Sequence of chain 1.B:
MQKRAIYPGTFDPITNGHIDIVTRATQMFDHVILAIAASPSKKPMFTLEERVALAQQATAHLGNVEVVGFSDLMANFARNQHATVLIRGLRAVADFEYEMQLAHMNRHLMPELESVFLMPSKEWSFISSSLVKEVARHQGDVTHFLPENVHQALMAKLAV

A protein and the small-molecule ligand that binds it are described below.
Small molecule (SMILES): Oc1cccc2nc(CCc3cccc(Cl)c3)[nH]c12

Sequence of chain 2.B:
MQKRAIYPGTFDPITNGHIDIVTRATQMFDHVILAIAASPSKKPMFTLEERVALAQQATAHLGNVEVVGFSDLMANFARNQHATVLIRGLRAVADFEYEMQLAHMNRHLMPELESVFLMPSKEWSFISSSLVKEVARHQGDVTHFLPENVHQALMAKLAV

Binding-site contacts:
Ligand atom C2 contacts residue LEU102 of chain 2.B at 3.6 Å (hydrophobic).
Ligand atom C1 contacts residue MET105 of chain 2.B at 4.0 Å (hydrophobic).
Ligand atom C3 contacts residue LEU131 of chain 1.B at 3.8 Å (hydrophobic).
Ligand atom C2 contacts residue MET105 of chain 2.B at 3.6 Å (hydrophobic).
Ligand atom C4 contacts residue GLU134 of chain 1.B at 3.6 Å.
Ligand atom CL contacts residue PRO8 of chain 2.B at 3.7 Å.
Ligand atom C14 contacts residue MET74 of chain 2.B at 3.6 Å (hydrophobic).
Ligand atom C13 contacts residue ALA37 of chain 2.B at 3.9 Å (hydrophobic).
Ligand atom C5 contacts residue LEU73 of chain 2.B at 3.7 Å (hydrophobic).
Ligand atom C11 contacts residue ALA37 of chain 2.B at 3.9 Å (hydrophobic).
Ligand atom C contacts residue MET74 of chain 2.B at 3.6 Å (hydrophobic).
Ligand atom C2 contacts residue LEU131 of chain 1.B at 4.0 Å (hydrophobic).
Ligand atom O contacts residue LEU73 of chain 2.B at 3.6 Å.
Ligand atom O contacts residue LEU109 of chain 2.B at 4.0 Å.
Ligand atom C contacts residue ASN106 of chain 2.B at 3.2 Å.
Ligand atom C7 contacts residue ASP72 of chain 2.B at 3.6 Å.
Ligand atom C4 contacts residue MET74 of chain 2.B at 4.0 Å (hydrophobic).
Ligand atom N1 contacts residue LEU73 of chain 2.B at 3.4 Å.
Ligand atom O contacts residue MET74 of chain 2.B at 3.1 Å.
Ligand atom C6 contacts residue HIS138 of chain 1.B at 3.7 Å.
Ligand atom C1 contacts residue ASN106 of chain 2.B at 3.1 Å.
Ligand atom C3 contacts residue LEU102 of chain 2.B at 3.6 Å (hydrophobic).
Ligand atom N contacts residue GLU134 of chain 1.B at 2.8 Å (salt-bridge).
Ligand atom N1 contacts residue MET74 of chain 2.B at 3.0 Å (h-bond).
Ligand atom O contacts residue ALA75 of chain 2.B at 3.0 Å (h-bond).
Ligand atom C3 contacts residue GLU134 of chain 1.B at 3.9 Å.
Ligand atom C5 contacts residue MET74 of chain 2.B at 4.0 Å (hydrophobic).
Ligand atom O contacts residue ASN106 of chain 2.B at 2.7 Å (h-bond).
Ligand atom C2 contacts residue VAL135 of chain 1.B at 3.5 Å (hydrophobic).
Ligand atom C3 contacts residue VAL135 of chain 1.B at 3.8 Å (hydrophobic).
Ligand atom C contacts residue LEU73 of chain 2.B at 3.6 Å (hydrophobic).
Ligand atom C14 contacts residue LEU73 of chain 2.B at 3.6 Å (hydrophobic).
Ligand atom C5 contacts residue GLU134 of chain 1.B at 3.9 Å.
Ligand atom C1 contacts residue LEU109 of chain 2.B at 3.6 Å (hydrophobic).
Ligand atom C11 contacts residue THR10 of chain 2.B at 4.0 Å.
Ligand atom C12 contacts residue ALA37 of chain 2.B at 3.7 Å (hydrophobic).
Ligand atom C6 contacts residue LEU73 of chain 2.B at 4.0 Å (hydrophobic).
Ligand atom CL contacts residue GLY9 of chain 2.B at 3.3 Å.
Ligand atom C13 contacts residue PHE70 of chain 2.B at 3.8 Å (hydrophobic).
Ligand atom CL contacts residue PHE70 of chain 2.B at 3.9 Å.